Sequence of chain 2.C:
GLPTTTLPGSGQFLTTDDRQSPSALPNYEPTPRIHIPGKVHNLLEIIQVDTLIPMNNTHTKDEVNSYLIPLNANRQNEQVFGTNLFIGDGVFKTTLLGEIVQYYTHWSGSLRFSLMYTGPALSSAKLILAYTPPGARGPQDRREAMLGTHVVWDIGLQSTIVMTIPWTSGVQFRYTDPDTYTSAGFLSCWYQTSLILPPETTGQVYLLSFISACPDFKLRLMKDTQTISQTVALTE

Sequence of chain 1.C:
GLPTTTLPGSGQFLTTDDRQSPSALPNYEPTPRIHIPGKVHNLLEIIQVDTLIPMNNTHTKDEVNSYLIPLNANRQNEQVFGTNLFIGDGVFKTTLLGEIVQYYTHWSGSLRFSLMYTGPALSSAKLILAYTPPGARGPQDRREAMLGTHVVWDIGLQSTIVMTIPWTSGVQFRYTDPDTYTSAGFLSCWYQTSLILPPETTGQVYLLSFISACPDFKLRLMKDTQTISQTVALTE

Binding-site contacts:
Ligand atom C2B contacts residue ILE104 of chain 1.A at 3.8 Å (hydrophobic).
Ligand atom CM2 contacts residue MET224 of chain 1.A at 3.5 Å (hydrophobic).
Ligand atom CM6 contacts residue TYR152 of chain 1.A at 3.4 Å (hydrophobic).
Ligand atom CM2 contacts residue TYR128 of chain 1.A at 3.4 Å (hydrophobic).
Ligand atom C1C contacts residue TYR128 of chain 1.A at 3.5 Å (hydrophobic).
Ligand atom CM4 contacts residue VAL176 of chain 1.A at 3.8 Å (hydrophobic).
Ligand atom C2C contacts residue TYR128 of chain 1.A at 3.2 Å (hydrophobic).
Ligand atom C2A contacts residue TYR152 of chain 1.A at 3.7 Å (hydrophobic).
Ligand atom F3 contacts residue MET151 of chain 1.A at 3.7 Å.
Ligand atom O1 contacts residue MET221 of chain 1.A at 3.7 Å.
Ligand atom F2 contacts residue VAL176 of chain 1.A at 2.7 Å.
Ligand atom C4 contacts residue TYR197 of chain 1.A at 3.4 Å (hydrophobic).
Ligand atom CM2 contacts residue ILE104 of chain 1.A at 3.6 Å (hydrophobic).
Ligand atom C3B contacts residue MET224 of chain 1.A at 3.6 Å (hydrophobic).
Ligand atom N3A contacts residue PHE186 of chain 1.A at 3.4 Å.
Ligand atom CM6 contacts residue LEU25 of chain 1.C at 3.8 Å (hydrophobic).
Ligand atom N3A contacts residue TYR152 of chain 1.A at 3.8 Å.
Ligand atom O1A contacts residue ALA24 of chain 1.C at 3.3 Å.
Ligand atom C2A contacts residue PHE186 of chain 1.A at 3.5 Å (hydrophobic).
Ligand atom N1A contacts residue ALA24 of chain 1.C at 3.2 Å.
Ligand atom C1C contacts residue TYR197 of chain 1.A at 3.5 Å (hydrophobic).
Ligand atom N1A contacts residue PRO174 of chain 1.A at 3.5 Å.
Ligand atom C5B contacts residue TYR152 of chain 1.A at 3.5 Å (hydrophobic).
Ligand atom F1 contacts residue PHE186 of chain 1.A at 3.8 Å.
Ligand atom F3 contacts residue TYR152 of chain 1.A at 3.6 Å.
Ligand atom C3C contacts residue TYR128 of chain 1.A at 3.3 Å (hydrophobic).
Ligand atom CM6 contacts residue VAL188 of chain 1.A at 3.8 Å (hydrophobic).
Ligand atom O1A contacts residue PRO174 of chain 1.A at 3.5 Å.
Ligand atom C2C contacts residue ILE104 of chain 1.A at 3.8 Å (hydrophobic).
Ligand atom C6B contacts residue TYR152 of chain 1.A at 3.6 Å (hydrophobic).
Ligand atom F1 contacts residue MET224 of chain 1.A at 3.6 Å.
Ligand atom F1 contacts residue ALA150 of chain 1.A at 3.8 Å.
Ligand atom F3 contacts residue PRO174 of chain 1.A at 2.9 Å.
Ligand atom CM4 contacts residue ALA150 of chain 1.A at 3.6 Å (hydrophobic).
Ligand atom F3 contacts residue SER175 of chain 1.A at 2.8 Å.
Ligand atom F3 contacts residue ALA150 of chain 1.A at 2.7 Å.
Ligand atom C3A contacts residue PHE186 of chain 1.A at 3.7 Å (hydrophobic).
Ligand atom C3 contacts residue LEU106 of chain 1.A at 3.8 Å (hydrophobic).
Ligand atom CM3 contacts residue ASN219 of chain 1.A at 3.8 Å.
Ligand atom F3 contacts residue VAL176 of chain 1.A at 3.6 Å.

This protein binds this small molecule.
Small molecule (SMILES): Cc1cc(CCCOc2c(C)cc(-c3noc(C(F)(F)F)n3)cc2C)on1

Sequence of chain 1.A:
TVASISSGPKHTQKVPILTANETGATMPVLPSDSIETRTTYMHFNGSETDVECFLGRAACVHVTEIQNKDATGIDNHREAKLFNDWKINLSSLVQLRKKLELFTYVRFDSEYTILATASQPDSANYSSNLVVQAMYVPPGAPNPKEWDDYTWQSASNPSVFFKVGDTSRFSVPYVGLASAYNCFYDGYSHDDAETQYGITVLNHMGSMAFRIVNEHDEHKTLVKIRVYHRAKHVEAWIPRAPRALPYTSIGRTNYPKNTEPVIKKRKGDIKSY